Sequence of chain 1.E:
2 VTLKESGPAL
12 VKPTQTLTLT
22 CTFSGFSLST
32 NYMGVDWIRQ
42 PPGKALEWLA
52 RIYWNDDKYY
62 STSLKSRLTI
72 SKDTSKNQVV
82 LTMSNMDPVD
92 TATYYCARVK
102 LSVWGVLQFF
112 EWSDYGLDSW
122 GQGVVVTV

A protein and the small-molecule ligand that binds it are described below.
Small molecule (SMILES): CC(=O)N[C@H]1[C@H](O[C@H]2[C@H](O)[C@@H](NC(C)=O)CO[C@@H]2CO)O[C@H](CO)[C@@H](O[C@@H]2O[C@H](CO)[C@@H](O)[C@H](O[C@H]3O[C@H](CO)[C@@H](O)[C@H](O)[C@@H]3O)[C@@H]2O)[C@@H]1O

Binding-site contacts:
Ligand atom O7 contacts residue ASN301 of chain 1.A at 3.0 Å (h-bond).
Ligand atom O5 contacts residue ILE383 of chain 1.A at 3.9 Å.
Ligand atom C8 contacts residue ASN265 of chain 1.A at 3.7 Å.
Ligand atom C3 contacts residue ASN301 of chain 1.A at 3.8 Å.
Ligand atom O3 contacts residue HIS299 of chain 1.A at 4.2 Å.
Ligand atom C6 contacts residue TRP105 of chain 1.E at 4.1 Å (hydrophobic).
Ligand atom C2 contacts residue HIS299 of chain 1.A at 4.0 Å.
Ligand atom C1 contacts residue ILE383 of chain 1.A at 4.1 Å (hydrophobic).
Ligand atom O6 contacts residue HIS294 of chain 1.A at 3.8 Å.
Ligand atom C8 contacts residue ASN301 of chain 1.A at 4.0 Å.
Ligand atom C5 contacts residue VAL104 of chain 1.E at 4.1 Å (hydrophobic).
Ligand atom O7 contacts residue ARG412 of chain 1.A at 3.9 Å.
Ligand atom O5 contacts residue VAL104 of chain 1.E at 4.1 Å.
Ligand atom C8 contacts residue LEU108 of chain 1.E at 3.9 Å (hydrophobic).
Ligand atom C1 contacts residue ASN301 of chain 1.A at 1.4 Å.
Ligand atom C5 contacts residue ILE383 of chain 1.A at 3.7 Å (hydrophobic).
Ligand atom O5 contacts residue ASN301 of chain 1.A at 2.4 Å (h-bond).
Ligand atom C3 contacts residue HIS299 of chain 1.A at 3.8 Å.
Ligand atom O7 contacts residue VAL107 of chain 1.E at 3.7 Å.
Ligand atom O6 contacts residue ILE383 of chain 1.A at 3.5 Å.
Ligand atom C8 contacts residue THR267 of chain 1.A at 3.1 Å.
Ligand atom C6 contacts residue SER103 of chain 1.E at 3.7 Å.
Ligand atom C3 contacts residue VAL104 of chain 1.E at 3.8 Å (hydrophobic).
Ligand atom O7 contacts residue LEU108 of chain 1.E at 3.1 Å (h-bond).
Ligand atom O4 contacts residue VAL107 of chain 1.E at 4.0 Å.
Ligand atom C7 contacts residue ASN301 of chain 1.A at 3.1 Å.
Ligand atom C8 contacts residue HIS299 of chain 1.A at 4.1 Å.
Ligand atom O6 contacts residue SER103 of chain 1.E at 4.0 Å.
Ligand atom C2 contacts residue ASN301 of chain 1.A at 2.5 Å.
Ligand atom C8 contacts residue TYR33 of chain 1.E at 4.1 Å (hydrophobic).
Ligand atom C5 contacts residue ASN301 of chain 1.A at 3.7 Å.
Ligand atom C7 contacts residue HIS299 of chain 1.A at 4.2 Å.
Ligand atom C6 contacts residue VAL104 of chain 1.E at 3.8 Å (hydrophobic).
Ligand atom C8 contacts residue ARG412 of chain 1.A at 3.9 Å.
Ligand atom N2 contacts residue ASN301 of chain 1.A at 2.9 Å (h-bond).
Ligand atom C3 contacts residue VAL107 of chain 1.E at 4.1 Å (hydrophobic).
Ligand atom O6 contacts residue TRP105 of chain 1.E at 3.8 Å.
Ligand atom N2 contacts residue HIS299 of chain 1.A at 3.3 Å (h-bond).
Ligand atom C2 contacts residue GLY106 of chain 1.E at 3.8 Å.
Ligand atom O7 contacts residue GLY106 of chain 1.E at 3.5 Å (h-bond).

Sequence of chain 1.A:
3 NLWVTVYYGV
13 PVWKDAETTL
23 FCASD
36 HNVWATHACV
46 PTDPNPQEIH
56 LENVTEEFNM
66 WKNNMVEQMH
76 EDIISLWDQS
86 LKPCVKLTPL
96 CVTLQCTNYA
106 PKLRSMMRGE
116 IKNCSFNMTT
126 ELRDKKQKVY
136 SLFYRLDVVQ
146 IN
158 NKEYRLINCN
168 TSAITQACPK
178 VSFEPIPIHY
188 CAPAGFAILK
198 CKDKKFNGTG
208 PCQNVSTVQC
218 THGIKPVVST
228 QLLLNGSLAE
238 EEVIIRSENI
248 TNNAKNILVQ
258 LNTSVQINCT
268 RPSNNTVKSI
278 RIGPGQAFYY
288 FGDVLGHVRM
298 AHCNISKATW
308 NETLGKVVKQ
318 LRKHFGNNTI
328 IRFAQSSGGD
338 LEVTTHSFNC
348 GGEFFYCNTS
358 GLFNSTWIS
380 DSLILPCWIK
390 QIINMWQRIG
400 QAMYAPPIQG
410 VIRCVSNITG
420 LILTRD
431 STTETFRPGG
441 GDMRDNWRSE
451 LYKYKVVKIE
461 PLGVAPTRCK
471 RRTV